Binding-site contacts:
Ligand atom C contacts residue PO41 of chain 2.P at 3.5 Å.
Ligand atom CH3 contacts residue TRP22 of chain 2.C at 3.4 Å (hydrophobic).
Ligand atom CG1 contacts residue HIS125 of chain 2.B at 3.6 Å.
Ligand atom C22 contacts residue PO41 of chain 2.P at 3.6 Å.
Ligand atom O contacts residue LYS21 of chain 2.C at 3.0 Å (salt-bridge).
Ligand atom O contacts residue THR1 of chain 2.C at 2.2 Å (h-bond).
Ligand atom C contacts residue THR1 of chain 2.C at 1.4 Å.
Ligand atom N contacts residue GLY50 of chain 2.C at 3.0 Å (h-bond).
Ligand atom C16 contacts residue LYS37 of chain 2.C at 3.7 Å.
Ligand atom CA contacts residue LYS21 of chain 2.C at 3.3 Å.
Ligand atom CG2 contacts residue LYS21 of chain 2.C at 3.6 Å.
Ligand atom C23 contacts residue PO41 of chain 2.P at 2.8 Å.
Ligand atom C14 contacts residue THR1 of chain 2.C at 3.0 Å.
Ligand atom CA contacts residue GLY50 of chain 2.C at 3.5 Å.
Ligand atom O contacts residue HIS125 of chain 2.B at 3.0 Å (h-bond).
Ligand atom O contacts residue PO41 of chain 2.P at 2.4 Å (h-bond).
Ligand atom C23 contacts residue GLU176 of chain 2.C at 3.2 Å.
Ligand atom N contacts residue LYS21 of chain 2.C at 2.9 Å (salt-bridge).
Ligand atom C15 contacts residue ALA52 of chain 2.C at 3.6 Å (hydrophobic).
Ligand atom CG1 contacts residue TRP22 of chain 2.C at 3.7 Å (hydrophobic).
Ligand atom CH3 contacts residue ASP110 of chain 2.B at 3.6 Å.
Ligand atom O6 contacts residue THR1 of chain 2.C at 3.7 Å.
Ligand atom O contacts residue ALA52 of chain 2.C at 3.0 Å (h-bond).
Ligand atom O6 contacts residue PO41 of chain 2.P at 3.0 Å (h-bond).
Ligand atom C22 contacts residue THR1 of chain 2.C at 2.5 Å.
Ligand atom O contacts residue SER51 of chain 2.C at 3.7 Å.
Ligand atom CG2 contacts residue THR20 of chain 2.C at 3.2 Å.
Ligand atom CD1 contacts residue TRP22 of chain 2.C at 3.4 Å (hydrophobic).
Ligand atom C contacts residue HIS125 of chain 2.B at 3.8 Å.
Ligand atom C23 contacts residue THR1 of chain 2.C at 1.3 Å.
Ligand atom C24 contacts residue LEU19 of chain 2.C at 3.4 Å (hydrophobic).
Ligand atom O contacts residue THR20 of chain 2.C at 3.4 Å.
Ligand atom CN contacts residue TRP22 of chain 2.C at 3.3 Å (hydrophobic).
Ligand atom C contacts residue LYS21 of chain 2.C at 3.5 Å.
Ligand atom C24 contacts residue GLU176 of chain 2.C at 3.3 Å.
Ligand atom CA contacts residue THR1 of chain 2.C at 2.5 Å.
Ligand atom O contacts residue GLY50 of chain 2.C at 3.2 Å (h-bond).
Ligand atom C24 contacts residue THR1 of chain 2.C at 3.3 Å.
Ligand atom CD1 contacts residue GLN129 of chain 2.B at 3.7 Å.
Ligand atom C14 contacts residue GLY50 of chain 2.C at 3.2 Å.

Sequence of chain 2.C:
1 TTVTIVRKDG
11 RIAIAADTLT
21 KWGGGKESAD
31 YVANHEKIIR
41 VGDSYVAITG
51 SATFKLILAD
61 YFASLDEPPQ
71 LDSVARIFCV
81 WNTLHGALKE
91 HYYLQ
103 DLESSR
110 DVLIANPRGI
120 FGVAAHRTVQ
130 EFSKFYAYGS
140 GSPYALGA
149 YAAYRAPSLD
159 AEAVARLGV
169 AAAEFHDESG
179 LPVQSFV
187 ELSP

Sequence of chain 2.B:
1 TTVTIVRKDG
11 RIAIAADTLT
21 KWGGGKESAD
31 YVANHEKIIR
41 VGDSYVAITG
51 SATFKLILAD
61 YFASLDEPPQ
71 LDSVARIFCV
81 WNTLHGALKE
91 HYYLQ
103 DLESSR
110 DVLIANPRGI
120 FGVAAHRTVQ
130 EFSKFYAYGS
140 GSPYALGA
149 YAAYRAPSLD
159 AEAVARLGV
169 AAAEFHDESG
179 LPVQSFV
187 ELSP

A small-molecule ligand and the protein it binds are described below.
Small molecule (SMILES): CC[C@H](C)[C@H](NC(=O)[C@H]([C@@H](C)CC)N(C)C(C)=O)C(=O)N[C@H](C(=O)N[C@@H](CC(C)C)[C@@H](O)C(C)(C)O)[C@@H](C)O